This protein binds this small molecule.
Small molecule (SMILES): NC1=NC(=O)C2=N[C@H]3C(S)=C(S)[C@@H](CO[P](=O)(O)O[P](=O)(O)OC[C@H]4O[C@@H](n5cnc6c(=O)[nH]c(N)nc65)[C@H](O)[C@@H]4O)O[C@H]3NC2=N1

Sequence of chain 1.A:
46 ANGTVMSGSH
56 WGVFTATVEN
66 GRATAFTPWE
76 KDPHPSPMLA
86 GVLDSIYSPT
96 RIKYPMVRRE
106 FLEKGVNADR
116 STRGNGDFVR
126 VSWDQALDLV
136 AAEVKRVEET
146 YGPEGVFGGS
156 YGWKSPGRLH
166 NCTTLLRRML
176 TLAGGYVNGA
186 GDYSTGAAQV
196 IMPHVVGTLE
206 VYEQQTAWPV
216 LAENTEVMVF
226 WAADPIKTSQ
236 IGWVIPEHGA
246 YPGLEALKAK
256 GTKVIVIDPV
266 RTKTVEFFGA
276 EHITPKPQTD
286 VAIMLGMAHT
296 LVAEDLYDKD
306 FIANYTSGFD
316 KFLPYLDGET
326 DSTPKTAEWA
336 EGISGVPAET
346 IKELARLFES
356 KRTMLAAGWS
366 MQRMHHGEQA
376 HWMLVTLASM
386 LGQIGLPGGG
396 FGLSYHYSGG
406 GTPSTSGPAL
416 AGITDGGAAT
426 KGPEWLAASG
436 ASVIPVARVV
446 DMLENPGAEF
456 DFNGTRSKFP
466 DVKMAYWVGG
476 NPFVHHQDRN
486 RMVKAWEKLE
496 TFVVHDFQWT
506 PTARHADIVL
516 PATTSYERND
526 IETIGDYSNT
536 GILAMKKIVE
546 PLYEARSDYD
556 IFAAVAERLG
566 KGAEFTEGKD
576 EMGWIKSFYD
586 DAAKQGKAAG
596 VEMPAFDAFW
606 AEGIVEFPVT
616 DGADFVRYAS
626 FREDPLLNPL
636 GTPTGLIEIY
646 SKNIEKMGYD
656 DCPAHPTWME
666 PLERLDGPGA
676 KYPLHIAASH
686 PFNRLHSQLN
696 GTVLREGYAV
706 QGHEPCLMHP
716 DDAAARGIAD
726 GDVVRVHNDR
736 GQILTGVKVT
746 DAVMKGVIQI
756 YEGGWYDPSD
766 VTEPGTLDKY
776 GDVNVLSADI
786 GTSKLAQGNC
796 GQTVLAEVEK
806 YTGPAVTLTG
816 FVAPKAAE

Binding-site contacts:
Ligand atom O11 contacts residue HIS480 of chain 1.A at 3.2 Å.
Ligand atom N2 contacts residue HIS500 of chain 1.A at 3.1 Å (h-bond).
Ligand atom O2B contacts residue GLN693 of chain 1.A at 2.7 Å (h-bond).
Ligand atom O1B contacts residue SER692 of chain 1.A at 2.5 Å (h-bond).
Ligand atom N3 contacts residue GLY474 of chain 1.A at 3.4 Å.
Ligand atom N7 contacts residue LYS159 of chain 1.A at 3.3 Å.
Ligand atom N19 contacts residue ASN779 of chain 1.A at 3.0 Å (h-bond).
Ligand atom O17 contacts residue ARG368 of chain 1.A at 3.0 Å (salt-bridge).
Ligand atom C12 contacts residue 2MO1 of chain 1.E at 3.3 Å.
Ligand atom O2B contacts residue TRP158 of chain 1.A at 3.1 Å.
Ligand atom S12 contacts residue TYR156 of chain 1.A at 3.3 Å (h-bond).
Ligand atom O6 contacts residue ARG523 of chain 1.A at 3.0 Å (salt-bridge).
Ligand atom O2A contacts residue TRP158 of chain 1.A at 2.6 Å (h-bond).
Ligand atom O3' contacts residue THR505 of chain 1.A at 3.4 Å.
Ligand atom S13 contacts residue SER189 of chain 1.A at 3.1 Å (h-bond).
Ligand atom N7 contacts residue SER160 of chain 1.A at 2.8 Å (h-bond).
Ligand atom O1A contacts residue HIS480 of chain 1.A at 2.6 Å (h-bond).
Ligand atom N1 contacts residue ASP553 of chain 1.A at 2.7 Å (salt-bridge).
Ligand atom O1A contacts residue GLY475 of chain 1.A at 3.4 Å.
Ligand atom O17 contacts residue HIS685 of chain 1.A at 3.2 Å.
Ligand atom C10 contacts residue HIS691 of chain 1.A at 3.3 Å.
Ligand atom O1A contacts residue ASN476 of chain 1.A at 2.5 Å (h-bond).
Ligand atom S12 contacts residue 2MO1 of chain 1.E at 2.3 Å.
Ligand atom N15 contacts residue HIS685 of chain 1.A at 3.1 Å (h-bond).
Ligand atom O2' contacts residue ASP501 of chain 1.A at 2.7 Å (salt-bridge).
Ligand atom O17 contacts residue GLN797 of chain 1.A at 3.2 Å (h-bond).
Ligand atom N18 contacts residue ALA683 of chain 1.A at 3.0 Å (h-bond).
Ligand atom O3A contacts residue HIS480 of chain 1.A at 3.0 Å.
Ligand atom C13 contacts residue 2MO1 of chain 1.E at 3.3 Å.
Ligand atom S13 contacts residue 2MO1 of chain 1.E at 2.6 Å.
Ligand atom C8 contacts residue LYS159 of chain 1.A at 3.4 Å.
Ligand atom N22 contacts residue HIS480 of chain 1.A at 2.9 Å (h-bond).
Ligand atom C1' contacts residue ASP501 of chain 1.A at 3.3 Å.
Ligand atom O4' contacts residue GLY474 of chain 1.A at 3.1 Å.
Ligand atom N2 contacts residue ASP553 of chain 1.A at 2.7 Å (salt-bridge).
Ligand atom O1B contacts residue GLN693 of chain 1.A at 3.0 Å (h-bond).
Ligand atom O2A contacts residue GLY157 of chain 1.A at 3.2 Å.
Ligand atom N20 contacts residue ASN779 of chain 1.A at 3.1 Å (h-bond).
Ligand atom N19 contacts residue GLY796 of chain 1.A at 3.0 Å (h-bond).
Ligand atom O3' contacts residue ASP501 of chain 1.A at 2.6 Å (salt-bridge).